Sequence of chain 1.A:
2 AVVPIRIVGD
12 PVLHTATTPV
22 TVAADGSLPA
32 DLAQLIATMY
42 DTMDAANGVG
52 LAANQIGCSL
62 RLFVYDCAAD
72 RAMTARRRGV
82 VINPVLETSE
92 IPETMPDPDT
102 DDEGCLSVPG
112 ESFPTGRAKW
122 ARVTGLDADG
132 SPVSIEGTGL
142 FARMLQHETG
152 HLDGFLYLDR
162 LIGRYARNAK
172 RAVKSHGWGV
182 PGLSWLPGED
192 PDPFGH

This small molecule binds to this protein.
Small molecule (SMILES): CCCC[C@H](CN(O)C=O)C(=O)N1CCC[C@H]1c1nc2ccccc2o1

Binding-site contacts:
Ligand atom N17 contacts residue GLY58 of chain 1.A at 4.3 Å.
Ligand atom C31 contacts residue SER60 of chain 1.A at 4.2 Å.
Ligand atom C49 contacts residue SER60 of chain 1.A at 4.3 Å.
Ligand atom C46 contacts residue SER60 of chain 1.A at 3.8 Å.
Ligand atom O1 contacts residue GLY58 of chain 1.A at 4.1 Å.
Ligand atom O39 contacts residue LEU36 of chain 1.A at 4.4 Å.
Ligand atom C5 contacts residue SER60 of chain 1.A at 3.9 Å.
Ligand atom C27 contacts residue SER60 of chain 1.A at 3.9 Å.
Ligand atom C3 contacts residue GLY58 of chain 1.A at 4.2 Å.
Ligand atom C43 contacts residue SER60 of chain 1.A at 3.5 Å.
Ligand atom C49 contacts residue THR19 of chain 1.A at 3.2 Å.
Ligand atom C9 contacts residue PRO12 of chain 1.A at 4.3 Å (hydrophobic).
Ligand atom C6 contacts residue VAL13 of chain 1.A at 3.8 Å (hydrophobic).
Ligand atom C31 contacts residue LEU61 of chain 1.A at 4.1 Å (hydrophobic).
Ligand atom C31 contacts residue CYS59 of chain 1.A at 3.5 Å (hydrophobic).
Ligand atom C43 contacts residue LEU61 of chain 1.A at 4.1 Å (hydrophobic).
Ligand atom C13 contacts residue SER60 of chain 1.A at 4.0 Å.
Ligand atom O39 contacts residue CYS59 of chain 1.A at 2.7 Å (h-bond).
Ligand atom O28 contacts residue GLY58 of chain 1.A at 3.6 Å (h-bond).
Ligand atom C11 contacts residue SER60 of chain 1.A at 4.4 Å.
Ligand atom O28 contacts residue SER60 of chain 1.A at 2.7 Å (h-bond).
Ligand atom C6 contacts residue SER60 of chain 1.A at 4.4 Å.
Ligand atom C46 contacts residue THR19 of chain 1.A at 4.2 Å.
Ligand atom C27 contacts residue CYS59 of chain 1.A at 4.4 Å (hydrophobic).
Ligand atom O1 contacts residue VAL13 of chain 1.A at 4.0 Å.
Ligand atom C11 contacts residue THR16 of chain 1.A at 3.7 Å.
Ligand atom O28 contacts residue CYS59 of chain 1.A at 3.5 Å.
Ligand atom N4 contacts residue SER60 of chain 1.A at 3.9 Å.
Ligand atom N34 contacts residue CYS59 of chain 1.A at 3.4 Å (h-bond).
Ligand atom C27 contacts residue GLY58 of chain 1.A at 4.2 Å.
Ligand atom C15 contacts residue GLY58 of chain 1.A at 3.7 Å.
Ligand atom O39 contacts residue LEU61 of chain 1.A at 4.3 Å.
Ligand atom C9 contacts residue VAL13 of chain 1.A at 3.9 Å (hydrophobic).
Ligand atom C37 contacts residue CYS59 of chain 1.A at 2.5 Å (hydrophobic).
Ligand atom C9 contacts residue THR16 of chain 1.A at 4.0 Å.
Ligand atom C7 contacts residue VAL13 of chain 1.A at 3.6 Å (hydrophobic).